Binding-site contacts:
Ligand atom C5 contacts residue ASN485 of chain 8.A at 3.7 Å.
Ligand atom C3 contacts residue ASN485 of chain 8.A at 3.8 Å.
Ligand atom C8 contacts residue LYS469 of chain 8.A at 3.7 Å.
Ligand atom O7 contacts residue ASN485 of chain 8.A at 3.5 Å (h-bond).
Ligand atom O5 contacts residue ASN485 of chain 8.A at 2.4 Å (h-bond).
Ligand atom C7 contacts residue GLU482 of chain 8.A at 4.2 Å.
Ligand atom C1 contacts residue ASN485 of chain 8.A at 1.4 Å.
Ligand atom O3 contacts residue ARG465 of chain 8.A at 3.8 Å.
Ligand atom O7 contacts residue SER466 of chain 8.A at 4.4 Å.
Ligand atom C7 contacts residue ARG465 of chain 8.A at 3.8 Å.
Ligand atom N2 contacts residue ARG465 of chain 8.A at 4.3 Å.
Ligand atom C8 contacts residue GLU482 of chain 8.A at 3.8 Å.
Ligand atom O7 contacts residue GLU482 of chain 8.A at 4.4 Å.
Ligand atom C8 contacts residue ARG465 of chain 8.A at 4.1 Å.
Ligand atom C7 contacts residue ASN485 of chain 8.A at 3.4 Å.
Ligand atom C2 contacts residue ASN485 of chain 8.A at 2.5 Å.
Ligand atom O7 contacts residue ARG465 of chain 8.A at 3.7 Å.
Ligand atom N2 contacts residue ASN485 of chain 8.A at 3.0 Å (h-bond).
Ligand atom C4 contacts residue ASN485 of chain 8.A at 4.2 Å.

The small molecule below binds the protein below.
Small molecule (SMILES): CC(=O)N[C@@H]1[C@@H](O)[C@H](O)[C@@H](CO)O[C@H]1O

Sequence of chain 8.A:
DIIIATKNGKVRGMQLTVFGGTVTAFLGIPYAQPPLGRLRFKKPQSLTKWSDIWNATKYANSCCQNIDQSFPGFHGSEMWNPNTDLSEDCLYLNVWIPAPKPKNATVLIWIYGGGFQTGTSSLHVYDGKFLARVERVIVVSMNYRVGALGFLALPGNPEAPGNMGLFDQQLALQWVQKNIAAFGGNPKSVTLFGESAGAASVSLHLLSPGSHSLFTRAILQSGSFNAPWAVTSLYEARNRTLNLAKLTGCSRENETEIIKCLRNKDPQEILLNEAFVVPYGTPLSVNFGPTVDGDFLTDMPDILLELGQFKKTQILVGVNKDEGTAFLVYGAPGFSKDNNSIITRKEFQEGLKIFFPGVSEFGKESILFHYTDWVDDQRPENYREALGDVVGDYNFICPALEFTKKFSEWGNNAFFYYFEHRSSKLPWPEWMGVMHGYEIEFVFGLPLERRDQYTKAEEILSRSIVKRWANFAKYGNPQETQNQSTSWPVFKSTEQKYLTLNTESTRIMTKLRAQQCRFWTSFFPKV